Binding-site contacts:
Ligand atom C6 contacts residue THR115 of chain 1.M at 3.7 Å.
Ligand atom C6 contacts residue TYR50 of chain 1.M at 4.1 Å (hydrophobic).
Ligand atom C8 contacts residue TRP86 of chain 1.N at 4.4 Å (hydrophobic).
Ligand atom C2 contacts residue ASN58 of chain 1.M at 4.4 Å.
Ligand atom C7 contacts residue THR92 of chain 1.N at 4.2 Å.
Ligand atom C8 contacts residue ARG90 of chain 1.N at 4.3 Å.
Ligand atom O7 contacts residue ASN58 of chain 1.M at 4.1 Å.
Ligand atom O6 contacts residue THR115 of chain 1.M at 3.3 Å (h-bond).
Ligand atom C7 contacts residue PHE114 of chain 1.M at 4.1 Å (hydrophobic).
Ligand atom C3 contacts residue THR92 of chain 1.N at 3.6 Å.
Ligand atom C2 contacts residue THR92 of chain 1.N at 3.9 Å.
Ligand atom O6 contacts residue THR109 of chain 1.Q at 4.1 Å.
Ligand atom O2 contacts residue ASP56 of chain 1.M at 3.9 Å.
Ligand atom C4 contacts residue TYR50 of chain 1.M at 3.9 Å (hydrophobic).
Ligand atom O6 contacts residue ILE108 of chain 1.Q at 3.4 Å (h-bond).
Ligand atom C7 contacts residue ASN107 of chain 1.Q at 3.4 Å.
Ligand atom O5 contacts residue THR109 of chain 1.Q at 4.2 Å.
Ligand atom O2 contacts residue GLY55 of chain 1.M at 4.3 Å.
Ligand atom O4 contacts residue ASP56 of chain 1.M at 4.5 Å.
Ligand atom O3 contacts residue THR92 of chain 1.N at 3.9 Å.
Ligand atom C8 contacts residue ASN107 of chain 1.Q at 4.5 Å.
Ligand atom C6 contacts residue THR109 of chain 1.Q at 4.0 Å.
Ligand atom C3 contacts residue ASN107 of chain 1.Q at 3.8 Å.
Ligand atom C7 contacts residue ASP87 of chain 1.N at 4.3 Å.
Ligand atom C4 contacts residue ASN107 of chain 1.Q at 4.3 Å.
Ligand atom O4 contacts residue TYR50 of chain 1.M at 3.9 Å.
Ligand atom O3 contacts residue ASN58 of chain 1.M at 4.5 Å.
Ligand atom N2 contacts residue THR92 of chain 1.N at 3.2 Å (h-bond).
Ligand atom C8 contacts residue PHE114 of chain 1.M at 4.0 Å (hydrophobic).
Ligand atom O7 contacts residue ASN107 of chain 1.Q at 3.5 Å (h-bond).
Ligand atom C8 contacts residue ASP87 of chain 1.N at 3.4 Å.
Ligand atom N2 contacts residue ASN107 of chain 1.Q at 2.9 Å (h-bond).
Ligand atom C1 contacts residue ASN107 of chain 1.Q at 1.4 Å.
Ligand atom C5 contacts residue ASN107 of chain 1.Q at 3.6 Å.
Ligand atom O5 contacts residue ILE108 of chain 1.Q at 4.5 Å.
Ligand atom C2 contacts residue ASN107 of chain 1.Q at 2.5 Å.
Ligand atom O5 contacts residue ASN107 of chain 1.Q at 2.4 Å (h-bond).
Ligand atom O7 contacts residue PHE114 of chain 1.M at 3.3 Å.
Ligand atom C8 contacts residue THR92 of chain 1.N at 4.2 Å.
Ligand atom C6 contacts residue ILE108 of chain 1.Q at 4.3 Å (hydrophobic).

The protein below binds the small molecule below.
Small molecule (SMILES): CC(=O)N[C@H]1[C@H](O[C@H]2[C@H](O)[C@@H](NC(C)=O)CO[C@@H]2CO)O[C@H](CO)[C@@H](O[C@@H]2O[C@H](CO)[C@@H](O)[C@H](O[C@H]3O[C@H](CO)[C@@H](O)[C@H](O)[C@@H]3O)[C@@H]2O)[C@@H]1O

Sequence of chain 1.N:
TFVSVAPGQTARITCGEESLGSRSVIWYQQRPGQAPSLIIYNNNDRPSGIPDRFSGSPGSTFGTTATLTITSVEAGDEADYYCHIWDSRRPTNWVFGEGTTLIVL

Sequence of chain 1.Q:
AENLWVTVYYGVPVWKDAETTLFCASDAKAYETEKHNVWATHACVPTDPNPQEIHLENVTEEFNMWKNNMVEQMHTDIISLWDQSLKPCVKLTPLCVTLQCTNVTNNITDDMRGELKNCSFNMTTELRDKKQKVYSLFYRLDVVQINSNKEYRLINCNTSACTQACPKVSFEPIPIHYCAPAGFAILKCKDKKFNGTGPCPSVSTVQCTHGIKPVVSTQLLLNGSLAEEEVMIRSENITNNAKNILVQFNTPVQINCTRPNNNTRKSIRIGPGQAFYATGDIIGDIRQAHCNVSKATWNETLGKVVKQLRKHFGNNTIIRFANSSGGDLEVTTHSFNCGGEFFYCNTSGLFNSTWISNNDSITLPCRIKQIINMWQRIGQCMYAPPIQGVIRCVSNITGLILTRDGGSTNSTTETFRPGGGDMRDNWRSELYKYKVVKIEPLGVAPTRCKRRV

Sequence of chain 1.M:
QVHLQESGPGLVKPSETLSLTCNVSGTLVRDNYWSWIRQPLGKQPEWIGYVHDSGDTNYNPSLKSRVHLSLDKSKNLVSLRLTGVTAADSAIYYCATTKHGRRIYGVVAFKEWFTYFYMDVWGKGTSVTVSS